Sequence of chain 1.C:
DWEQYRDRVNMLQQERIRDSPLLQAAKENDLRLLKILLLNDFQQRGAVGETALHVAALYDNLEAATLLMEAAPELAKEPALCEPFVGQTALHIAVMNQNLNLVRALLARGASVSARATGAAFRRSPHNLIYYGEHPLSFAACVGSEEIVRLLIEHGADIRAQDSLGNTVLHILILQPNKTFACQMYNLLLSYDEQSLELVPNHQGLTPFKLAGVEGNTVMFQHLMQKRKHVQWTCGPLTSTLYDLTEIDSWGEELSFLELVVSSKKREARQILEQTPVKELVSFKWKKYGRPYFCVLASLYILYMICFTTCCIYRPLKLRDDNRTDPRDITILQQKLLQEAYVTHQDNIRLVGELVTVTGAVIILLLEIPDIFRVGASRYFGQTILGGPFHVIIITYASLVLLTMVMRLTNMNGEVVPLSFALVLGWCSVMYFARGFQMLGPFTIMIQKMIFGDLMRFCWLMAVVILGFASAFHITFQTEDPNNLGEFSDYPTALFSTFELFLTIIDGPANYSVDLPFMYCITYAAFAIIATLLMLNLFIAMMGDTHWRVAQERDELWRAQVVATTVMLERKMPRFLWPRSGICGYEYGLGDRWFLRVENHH

Binding-site contacts:
Ligand atom C10 contacts residue PRO527 of chain 1.C at 4.4 Å (hydrophobic).
Ligand atom C24 contacts residue ILE564 of chain 1.D at 4.2 Å (hydrophobic).
Ligand atom C6 contacts residue ILE557 of chain 1.D at 3.8 Å (hydrophobic).
Ligand atom C23 contacts residue MET497 of chain 1.C at 4.5 Å (hydrophobic).
Ligand atom C27 contacts residue CYS494 of chain 1.C at 4.3 Å (hydrophobic).
Ligand atom C21 contacts residue PHE534 of chain 1.C at 4.1 Å (hydrophobic).
Ligand atom C5 contacts residue CYS556 of chain 1.D at 3.9 Å (hydrophobic).
Ligand atom C21 contacts residue ILE501 of chain 1.C at 4.1 Å (hydrophobic).
Ligand atom C7 contacts residue CYS556 of chain 1.D at 4.2 Å (hydrophobic).
Ligand atom C14 contacts residue PHE531 of chain 1.C at 4.2 Å (hydrophobic).
Ligand atom C11 contacts residue LEU530 of chain 1.C at 4.3 Å (hydrophobic).
Ligand atom C6 contacts residue CYS556 of chain 1.D at 3.6 Å (hydrophobic).
Ligand atom C9 contacts residue PRO527 of chain 1.C at 4.5 Å (hydrophobic).
Ligand atom C19 contacts residue PRO527 of chain 1.C at 3.8 Å (hydrophobic).
Ligand atom C25 contacts residue CYS494 of chain 1.C at 3.8 Å (hydrophobic).
Ligand atom C28 contacts residue ILE564 of chain 1.D at 3.7 Å (hydrophobic).
Ligand atom C14 contacts residue ALA560 of chain 1.D at 4.2 Å (hydrophobic).
Ligand atom C16 contacts residue ALA560 of chain 1.D at 3.8 Å (hydrophobic).
Ligand atom C26 contacts residue CYS494 of chain 1.C at 3.4 Å (hydrophobic).
Ligand atom C9 contacts residue PHE531 of chain 1.C at 3.9 Å (hydrophobic).
Ligand atom C8 contacts residue PHE531 of chain 1.C at 4.2 Å (hydrophobic).
Ligand atom C1 contacts residue PHE531 of chain 1.C at 4.3 Å (hydrophobic).
Ligand atom C11 contacts residue PRO527 of chain 1.C at 3.7 Å (hydrophobic).
Ligand atom C6 contacts residue PHE553 of chain 1.D at 4.4 Å (hydrophobic).
Ligand atom C15 contacts residue ALA560 of chain 1.D at 3.8 Å (hydrophobic).
Ligand atom C25 contacts residue MET497 of chain 1.C at 4.0 Å (hydrophobic).
Ligand atom C24 contacts residue MET497 of chain 1.C at 4.0 Å (hydrophobic).
Ligand atom C3 contacts residue CYS556 of chain 1.D at 3.8 Å (hydrophobic).
Ligand atom O1 contacts residue CYS556 of chain 1.D at 4.2 Å.
Ligand atom O1 contacts residue PHE553 of chain 1.D at 4.3 Å.
Ligand atom C2 contacts residue PRO527 of chain 1.C at 3.7 Å (hydrophobic).
Ligand atom C26 contacts residue MET497 of chain 1.C at 3.7 Å (hydrophobic).
Ligand atom C12 contacts residue LEU530 of chain 1.C at 4.2 Å (hydrophobic).
Ligand atom C4 contacts residue PHE553 of chain 1.D at 4.1 Å (hydrophobic).
Ligand atom C7 contacts residue ILE557 of chain 1.D at 4.0 Å (hydrophobic).
Ligand atom C4 contacts residue CYS556 of chain 1.D at 4.1 Å (hydrophobic).
Ligand atom C1 contacts residue PRO527 of chain 1.C at 3.5 Å (hydrophobic).
Ligand atom C11 contacts residue PHE531 of chain 1.C at 4.0 Å (hydrophobic).
Ligand atom C26 contacts residue ALA498 of chain 1.C at 3.7 Å (hydrophobic).
Ligand atom C12 contacts residue PHE531 of chain 1.C at 3.9 Å (hydrophobic).

Sequence of chain 1.D:
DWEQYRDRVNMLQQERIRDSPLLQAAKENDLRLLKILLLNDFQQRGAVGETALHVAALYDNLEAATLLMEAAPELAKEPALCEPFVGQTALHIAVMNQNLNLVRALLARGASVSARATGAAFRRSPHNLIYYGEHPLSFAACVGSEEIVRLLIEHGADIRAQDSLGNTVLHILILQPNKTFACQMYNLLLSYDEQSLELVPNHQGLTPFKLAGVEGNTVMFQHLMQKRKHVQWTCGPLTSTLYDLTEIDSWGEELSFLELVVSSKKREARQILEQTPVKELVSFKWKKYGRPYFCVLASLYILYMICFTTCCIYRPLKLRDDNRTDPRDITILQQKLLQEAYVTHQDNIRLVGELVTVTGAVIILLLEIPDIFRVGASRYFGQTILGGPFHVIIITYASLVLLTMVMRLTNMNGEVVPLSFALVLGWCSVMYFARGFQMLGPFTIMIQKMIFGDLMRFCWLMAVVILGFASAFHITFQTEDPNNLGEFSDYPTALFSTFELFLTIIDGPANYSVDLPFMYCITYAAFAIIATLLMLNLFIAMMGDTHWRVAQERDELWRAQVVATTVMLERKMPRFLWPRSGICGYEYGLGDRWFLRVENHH

This protein binds this small molecule.
Small molecule (SMILES): CC(C)[C@@H](C)/C=C/[C@@H](C)[C@H]1CC[C@H]2C3=CC=C4C[C@@H](O)CC[C@]4(C)[C@H]3CC[C@]12C